Binding-site contacts:
Ligand atom C3 contacts residue LYS225 of chain 1.S at 4.0 Å.
Ligand atom C5 contacts residue ADP1 of chain 1.WB at 3.6 Å.
Ligand atom C1 contacts residue THR128 of chain 1.S at 4.3 Å.
Ligand atom C4 contacts residue ADP1 of chain 1.WB at 4.2 Å.
Ligand atom C6 contacts residue NAP1 of chain 1.VB at 3.3 Å.
Ligand atom O3 contacts residue LYS225 of chain 1.S at 2.9 Å (salt-bridge).
Ligand atom O2 contacts residue NAP1 of chain 1.VB at 3.3 Å (h-bond).
Ligand atom C5 contacts residue THR128 of chain 1.S at 3.9 Å.
Ligand atom C4 contacts residue NAP1 of chain 1.VB at 3.6 Å.
Ligand atom O6 contacts residue SER163 of chain 1.S at 3.6 Å (h-bond).
Ligand atom O2 contacts residue LYS225 of chain 1.S at 3.4 Å (salt-bridge).
Ligand atom C6 contacts residue PHE187 of chain 1.S at 4.1 Å (hydrophobic).
Ligand atom C5 contacts residue NAP1 of chain 1.VB at 3.9 Å.
Ligand atom C6 contacts residue SER163 of chain 1.S at 3.2 Å.
Ligand atom C2 contacts residue NAP1 of chain 1.VB at 4.4 Å.
Ligand atom C3 contacts residue THR128 of chain 1.S at 4.3 Å.
Ligand atom O5 contacts residue NAP1 of chain 1.VB at 4.3 Å.
Ligand atom C4 contacts residue SER126 of chain 1.S at 3.9 Å.
Ligand atom O2 contacts residue MET228 of chain 1.S at 3.6 Å (h-bond).
Ligand atom C5 contacts residue PHE187 of chain 1.S at 4.4 Å (hydrophobic).
Ligand atom C1 contacts residue ADP1 of chain 1.WB at 1.4 Å.
Ligand atom O6 contacts residue PHE215 of chain 1.S at 3.9 Å.
Ligand atom O6 contacts residue NAP1 of chain 1.VB at 3.6 Å.
Ligand atom C3 contacts residue MET228 of chain 1.S at 4.3 Å (hydrophobic).
Ligand atom C3 contacts residue NAP1 of chain 1.VB at 4.3 Å.
Ligand atom C6 contacts residue ADP1 of chain 1.WB at 4.0 Å.
Ligand atom O2 contacts residue ADP1 of chain 1.WB at 2.9 Å (h-bond).
Ligand atom O4 contacts residue PHE187 of chain 1.S at 3.4 Å.
Ligand atom O5 contacts residue ADP1 of chain 1.WB at 2.3 Å (h-bond).
Ligand atom O6 contacts residue ADP1 of chain 1.WB at 3.2 Å (h-bond).
Ligand atom O3 contacts residue MET228 of chain 1.S at 4.2 Å.
Ligand atom O3 contacts residue NAP1 of chain 1.VB at 3.9 Å.
Ligand atom C2 contacts residue MET228 of chain 1.S at 3.8 Å (hydrophobic).
Ligand atom O4 contacts residue NAP1 of chain 1.VB at 3.8 Å.
Ligand atom O4 contacts residue SER126 of chain 1.S at 3.4 Å (h-bond).
Ligand atom C3 contacts residue ADP1 of chain 1.WB at 3.8 Å.
Ligand atom C2 contacts residue LYS225 of chain 1.S at 4.1 Å.
Ligand atom C3 contacts residue SER126 of chain 1.S at 3.2 Å.
Ligand atom C2 contacts residue ADP1 of chain 1.WB at 2.4 Å.
Ligand atom O3 contacts residue SER126 of chain 1.S at 2.9 Å (h-bond).

A protein and the small-molecule ligand that binds it are described below.
Small molecule (SMILES): OC[C@H]1O[C@@H](O)[C@@H](O)[C@@H](O)[C@@H]1O

Sequence of chain 1.S:
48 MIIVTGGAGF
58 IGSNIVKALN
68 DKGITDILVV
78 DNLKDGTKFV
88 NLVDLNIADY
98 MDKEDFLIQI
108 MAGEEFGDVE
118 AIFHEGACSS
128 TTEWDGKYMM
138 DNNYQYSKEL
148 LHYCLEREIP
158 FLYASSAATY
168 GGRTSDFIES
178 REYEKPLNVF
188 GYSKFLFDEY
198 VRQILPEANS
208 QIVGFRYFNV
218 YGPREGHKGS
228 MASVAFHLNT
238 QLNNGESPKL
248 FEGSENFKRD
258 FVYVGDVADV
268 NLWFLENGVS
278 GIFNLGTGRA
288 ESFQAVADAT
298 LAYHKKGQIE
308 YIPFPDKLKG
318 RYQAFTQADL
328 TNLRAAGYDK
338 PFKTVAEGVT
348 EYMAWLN